Binding-site contacts:
Ligand atom CA contacts residue LEU93 of chain 7.E at 0.2 Å (hydrophobic).
Ligand atom CG contacts residue PHE71 of chain 7.E at 1.1 Å (hydrophobic).
Ligand atom OG1 contacts residue TRP84 of chain 7.E at 1.1 Å.
Ligand atom OD1 contacts residue LEU159 of chain 7.E at 1.1 Å.
Ligand atom CZ contacts residue SER90 of chain 7.E at 0.9 Å.
Ligand atom CA contacts residue LEU159 of chain 7.E at 0.6 Å (hydrophobic).
Ligand atom CE2 contacts residue SER90 of chain 7.E at 1.4 Å.
Ligand atom NE contacts residue ILE104 of chain 7.E at 1.1 Å.
Ligand atom CG contacts residue LEU159 of chain 7.E at 0.2 Å (hydrophobic).
Ligand atom O contacts residue ILE87 of chain 7.E at 1.4 Å (h-bond).
Ligand atom C contacts residue LEU93 of chain 7.E at 1.4 Å (hydrophobic).
Ligand atom O contacts residue LEU159 of chain 7.E at 1.4 Å.
Ligand atom CD2 contacts residue SER90 of chain 7.E at 0.8 Å.
Ligand atom N contacts residue LEU91 of chain 7.E at 1.4 Å.
Ligand atom CD contacts residue LYS73 of chain 7.E at 1.1 Å.
Ligand atom CB contacts residue ILE113 of chain 7.E at 1.4 Å (hydrophobic).
Ligand atom CE contacts residue LYS4 of chain 7.K at 1.3 Å.
Ligand atom CB contacts residue THR1061 of chain 7.B at 1.0 Å.
Ligand atom CG contacts residue THR160 of chain 7.E at 1.1 Å.
Ligand atom CB contacts residue TRP84 of chain 7.E at 0.6 Å (hydrophobic).
Ligand atom C contacts residue LEU159 of chain 7.E at 1.3 Å (hydrophobic).
Ligand atom CG contacts residue SER90 of chain 7.E at 1.1 Å.
Ligand atom C contacts residue LEU91 of chain 7.E at 1.1 Å (hydrophobic).
Ligand atom O contacts residue SER86 of chain 7.E at 1.1 Å (h-bond).
Ligand atom O contacts residue LYS73 of chain 7.E at 1.4 Å.
Ligand atom C contacts residue LYS73 of chain 7.E at 0.9 Å.
Ligand atom OD1 contacts residue ILE113 of chain 7.E at 1.4 Å.
Ligand atom ND2 contacts residue LEU159 of chain 7.E at 1.3 Å.
Ligand atom CE1 contacts residue SER90 of chain 7.E at 1.0 Å.
Ligand atom N contacts residue LEU93 of chain 7.E at 1.4 Å.
Ligand atom CA contacts residue LEU91 of chain 7.E at 0.9 Å (hydrophobic).
Ligand atom N contacts residue SER90 of chain 7.E at 1.2 Å (h-bond).
Ligand atom CD2 contacts residue PHE92 of chain 7.E at 0.7 Å (hydrophobic).
Ligand atom N contacts residue LYS73 of chain 7.E at 1.0 Å.
Ligand atom N contacts residue PRO99 of chain 7.E at 1.3 Å.
Ligand atom O contacts residue LEU161 of chain 7.E at 0.5 Å.
Ligand atom OD1 contacts residue THR160 of chain 7.E at 1.4 Å (h-bond).
Ligand atom CZ contacts residue ILE104 of chain 7.E at 1.3 Å (hydrophobic).
Ligand atom CG contacts residue THR1061 of chain 7.B at 1.1 Å.
Ligand atom C contacts residue THR1063 of chain 7.B at 1.4 Å.

Sequence of chain 7.E:
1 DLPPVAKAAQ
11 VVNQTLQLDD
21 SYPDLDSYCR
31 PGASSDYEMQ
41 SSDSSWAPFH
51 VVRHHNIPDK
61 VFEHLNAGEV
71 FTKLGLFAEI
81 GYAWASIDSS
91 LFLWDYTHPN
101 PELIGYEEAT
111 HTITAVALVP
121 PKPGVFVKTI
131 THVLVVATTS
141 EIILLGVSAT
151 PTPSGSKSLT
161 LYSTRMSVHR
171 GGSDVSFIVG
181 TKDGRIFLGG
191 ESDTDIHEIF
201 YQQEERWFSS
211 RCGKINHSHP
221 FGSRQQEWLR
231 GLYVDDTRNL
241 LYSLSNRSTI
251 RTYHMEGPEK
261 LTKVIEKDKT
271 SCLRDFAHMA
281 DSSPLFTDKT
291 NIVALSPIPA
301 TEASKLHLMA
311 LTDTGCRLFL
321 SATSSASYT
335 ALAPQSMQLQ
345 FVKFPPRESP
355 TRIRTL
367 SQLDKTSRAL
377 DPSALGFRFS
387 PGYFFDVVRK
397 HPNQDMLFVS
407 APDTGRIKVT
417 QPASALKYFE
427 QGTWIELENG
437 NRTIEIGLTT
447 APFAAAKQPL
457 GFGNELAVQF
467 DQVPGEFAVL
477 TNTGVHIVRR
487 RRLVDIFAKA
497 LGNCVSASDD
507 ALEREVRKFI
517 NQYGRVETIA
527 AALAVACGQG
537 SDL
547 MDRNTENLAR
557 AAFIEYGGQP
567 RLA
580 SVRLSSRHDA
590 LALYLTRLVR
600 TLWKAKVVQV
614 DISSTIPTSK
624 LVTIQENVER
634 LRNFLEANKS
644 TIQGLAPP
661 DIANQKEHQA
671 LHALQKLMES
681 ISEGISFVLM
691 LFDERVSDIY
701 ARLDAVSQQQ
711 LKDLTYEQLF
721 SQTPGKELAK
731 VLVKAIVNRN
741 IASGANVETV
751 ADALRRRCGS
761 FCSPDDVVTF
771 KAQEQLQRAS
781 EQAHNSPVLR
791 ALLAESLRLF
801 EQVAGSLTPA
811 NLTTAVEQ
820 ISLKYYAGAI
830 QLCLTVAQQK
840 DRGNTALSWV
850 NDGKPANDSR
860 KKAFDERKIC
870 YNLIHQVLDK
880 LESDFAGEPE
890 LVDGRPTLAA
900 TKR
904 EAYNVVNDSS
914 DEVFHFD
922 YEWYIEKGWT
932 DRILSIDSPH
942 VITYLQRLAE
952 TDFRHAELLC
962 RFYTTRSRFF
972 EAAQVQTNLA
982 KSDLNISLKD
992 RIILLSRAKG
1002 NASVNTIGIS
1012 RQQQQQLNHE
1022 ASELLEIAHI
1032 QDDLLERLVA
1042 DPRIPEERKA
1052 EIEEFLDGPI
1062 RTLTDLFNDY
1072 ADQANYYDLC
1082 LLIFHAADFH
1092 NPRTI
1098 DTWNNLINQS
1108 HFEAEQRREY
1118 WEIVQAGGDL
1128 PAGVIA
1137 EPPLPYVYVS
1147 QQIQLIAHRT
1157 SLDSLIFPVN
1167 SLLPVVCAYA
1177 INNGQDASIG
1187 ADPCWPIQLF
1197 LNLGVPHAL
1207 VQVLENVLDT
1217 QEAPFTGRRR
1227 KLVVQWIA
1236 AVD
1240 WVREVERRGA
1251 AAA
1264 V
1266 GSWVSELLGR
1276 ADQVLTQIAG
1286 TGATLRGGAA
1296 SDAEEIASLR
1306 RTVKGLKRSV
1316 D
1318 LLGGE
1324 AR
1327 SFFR

A protein and the small-molecule ligand that binds it are described below.
Small molecule (SMILES): CC[C@H](C)[C@H](NC(=O)[C@@H](NC(=O)[C@H](CC(C)C)NC(=O)[C@H](CCCCN)NC(=O)[C@H](CCCCN)NC(=O)[C@@H](N)CC1=NC=NC1)C(C)C)C(=O)N[C@@H](CC(N)=O)C(=O)N[C@@H](CCCCN)C(=O)N[C@@H](CC(=O)O)C(=O)N[C@@H](CCSC)C(=O)N[C@@H](CCCN=C(N)N)C(=O)N[C@H](C(=O)N[C@@H](CC(=O)O)C(=O)N[C@@H](CC(C)C)C(=O)N[C@@H](Cc1ccccc1)C(=O)N[C@@H](CO)C(=O)N1CCC[C@H]1C(=O)N1CCC[C@H]1C(=O)N[C@H](C=O)CC(N)=O)[C@@H](C)O

Sequence of chain 7.B:
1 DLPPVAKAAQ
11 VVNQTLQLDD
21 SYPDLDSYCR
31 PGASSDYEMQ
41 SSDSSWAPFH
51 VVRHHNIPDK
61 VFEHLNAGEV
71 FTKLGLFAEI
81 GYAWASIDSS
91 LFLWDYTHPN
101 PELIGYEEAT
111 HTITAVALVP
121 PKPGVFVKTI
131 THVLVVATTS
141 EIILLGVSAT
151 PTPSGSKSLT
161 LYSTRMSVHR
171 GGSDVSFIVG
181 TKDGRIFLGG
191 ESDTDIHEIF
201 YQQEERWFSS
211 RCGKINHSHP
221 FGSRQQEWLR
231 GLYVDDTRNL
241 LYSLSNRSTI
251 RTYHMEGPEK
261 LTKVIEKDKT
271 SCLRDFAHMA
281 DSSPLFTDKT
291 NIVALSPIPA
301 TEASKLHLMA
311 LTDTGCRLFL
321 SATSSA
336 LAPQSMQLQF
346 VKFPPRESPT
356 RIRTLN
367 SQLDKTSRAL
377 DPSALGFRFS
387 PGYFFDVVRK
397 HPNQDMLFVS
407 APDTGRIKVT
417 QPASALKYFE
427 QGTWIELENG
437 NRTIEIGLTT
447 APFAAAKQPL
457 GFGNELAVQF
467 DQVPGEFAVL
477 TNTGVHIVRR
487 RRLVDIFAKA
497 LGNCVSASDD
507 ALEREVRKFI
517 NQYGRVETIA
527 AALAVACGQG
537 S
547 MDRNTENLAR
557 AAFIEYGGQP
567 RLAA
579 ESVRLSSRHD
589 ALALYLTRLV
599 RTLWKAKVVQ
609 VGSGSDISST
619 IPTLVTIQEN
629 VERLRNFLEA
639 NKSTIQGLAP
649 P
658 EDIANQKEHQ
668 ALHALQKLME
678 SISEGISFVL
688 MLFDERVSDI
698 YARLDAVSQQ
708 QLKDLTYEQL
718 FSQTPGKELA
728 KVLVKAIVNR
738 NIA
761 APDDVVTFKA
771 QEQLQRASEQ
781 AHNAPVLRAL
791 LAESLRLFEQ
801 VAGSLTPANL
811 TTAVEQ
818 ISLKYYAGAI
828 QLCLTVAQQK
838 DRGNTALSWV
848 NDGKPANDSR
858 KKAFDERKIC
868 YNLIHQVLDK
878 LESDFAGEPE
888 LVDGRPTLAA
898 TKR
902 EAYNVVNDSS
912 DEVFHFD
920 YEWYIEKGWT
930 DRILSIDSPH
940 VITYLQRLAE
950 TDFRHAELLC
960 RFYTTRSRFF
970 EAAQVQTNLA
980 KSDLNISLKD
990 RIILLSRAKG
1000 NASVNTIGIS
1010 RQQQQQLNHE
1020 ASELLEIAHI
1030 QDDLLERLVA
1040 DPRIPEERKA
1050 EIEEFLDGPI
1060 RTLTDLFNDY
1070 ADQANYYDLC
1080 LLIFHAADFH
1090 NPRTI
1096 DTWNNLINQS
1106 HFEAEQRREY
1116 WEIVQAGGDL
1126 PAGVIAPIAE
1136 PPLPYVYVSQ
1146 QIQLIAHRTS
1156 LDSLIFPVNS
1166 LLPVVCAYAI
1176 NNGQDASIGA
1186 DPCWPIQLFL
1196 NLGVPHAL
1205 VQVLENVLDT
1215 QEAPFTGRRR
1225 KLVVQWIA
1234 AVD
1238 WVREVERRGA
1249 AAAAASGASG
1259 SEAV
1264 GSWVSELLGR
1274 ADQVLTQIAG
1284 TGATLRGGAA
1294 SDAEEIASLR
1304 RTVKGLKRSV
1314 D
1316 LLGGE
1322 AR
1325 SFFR

Sequence of chain 7.K:
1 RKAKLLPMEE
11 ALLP